Binding-site contacts:
Ligand atom C9 contacts residue MET281 of chain 1.A at 3.7 Å (hydrophobic).
Ligand atom N7 contacts residue MET281 of chain 1.A at 3.8 Å.
Ligand atom C8 contacts residue TYR261 of chain 1.A at 3.7 Å (hydrophobic).
Ligand atom C19 contacts residue PHE297 of chain 1.A at 3.8 Å (hydrophobic).
Ligand atom C25 contacts residue LEU243 of chain 1.A at 3.5 Å (hydrophobic).
Ligand atom C3 contacts residue TYR261 of chain 1.A at 3.8 Å (hydrophobic).
Ligand atom C21 contacts residue VAL246 of chain 1.A at 3.4 Å (hydrophobic).
Ligand atom C3 contacts residue VAL290 of chain 1.A at 3.7 Å (hydrophobic).
Ligand atom C23 contacts residue LEU203 of chain 1.A at 3.7 Å (hydrophobic).
Ligand atom C15 contacts residue PHE264 of chain 1.A at 3.7 Å (hydrophobic).
Ligand atom C15 contacts residue PHE297 of chain 1.A at 3.6 Å (hydrophobic).
Ligand atom C4 contacts residue MET281 of chain 1.A at 3.8 Å (hydrophobic).
Ligand atom C11 contacts residue GLY293 of chain 1.A at 3.2 Å.
Ligand atom O20 contacts residue GLN294 of chain 1.A at 3.2 Å (h-bond).
Ligand atom C16 contacts residue PHE264 of chain 1.A at 3.8 Å (hydrophobic).
Ligand atom C21 contacts residue GLN294 of chain 1.A at 3.7 Å.
Ligand atom O13 contacts residue GLN294 of chain 1.A at 3.3 Å (h-bond).
Ligand atom C11 contacts residue TYR261 of chain 1.A at 3.6 Å (hydrophobic).
Ligand atom C10 contacts residue MET281 of chain 1.A at 3.6 Å (hydrophobic).
Ligand atom C9 contacts residue GLY293 of chain 1.A at 3.7 Å.
Ligand atom C6 contacts residue MET281 of chain 1.A at 3.4 Å (hydrophobic).
Ligand atom C2 contacts residue GLU289 of chain 1.A at 3.8 Å.
Ligand atom C14 contacts residue PHE297 of chain 1.A at 3.7 Å (hydrophobic).
Ligand atom C12 contacts residue TYR261 of chain 1.A at 3.7 Å (hydrophobic).
Ligand atom C8 contacts residue MET281 of chain 1.A at 3.6 Å (hydrophobic).
Ligand atom C16 contacts residue PHE297 of chain 1.A at 3.5 Å (hydrophobic).
Ligand atom C2 contacts residue VAL290 of chain 1.A at 3.8 Å (hydrophobic).
Ligand atom C12 contacts residue MET281 of chain 1.A at 3.5 Å (hydrophobic).
Ligand atom C17 contacts residue PHE297 of chain 1.A at 3.5 Å (hydrophobic).
Ligand atom C2 contacts residue LYS286 of chain 1.A at 3.5 Å.
Ligand atom C6 contacts residue PRO280 of chain 1.A at 3.6 Å (hydrophobic).
Ligand atom C8 contacts residue GLY293 of chain 1.A at 3.5 Å.
Ligand atom C1 contacts residue MET281 of chain 1.A at 3.8 Å (hydrophobic).
Ligand atom C1 contacts residue PRO280 of chain 1.A at 3.4 Å (hydrophobic).
Ligand atom N7 contacts residue GLY293 of chain 1.A at 3.5 Å.
Ligand atom C4 contacts residue GLY293 of chain 1.A at 3.7 Å.
Ligand atom C18 contacts residue PHE297 of chain 1.A at 3.5 Å (hydrophobic).
Ligand atom N22 contacts residue PHE264 of chain 1.A at 3.7 Å.
Ligand atom N7 contacts residue TYR261 of chain 1.A at 2.9 Å (h-bond).
Ligand atom C5 contacts residue MET281 of chain 1.A at 3.5 Å (hydrophobic).

This protein binds this small molecule.
Small molecule (SMILES): COc1cc2cncnc2cc1OCCc1ccc2ccccc2n1

Sequence of chain 1.A:
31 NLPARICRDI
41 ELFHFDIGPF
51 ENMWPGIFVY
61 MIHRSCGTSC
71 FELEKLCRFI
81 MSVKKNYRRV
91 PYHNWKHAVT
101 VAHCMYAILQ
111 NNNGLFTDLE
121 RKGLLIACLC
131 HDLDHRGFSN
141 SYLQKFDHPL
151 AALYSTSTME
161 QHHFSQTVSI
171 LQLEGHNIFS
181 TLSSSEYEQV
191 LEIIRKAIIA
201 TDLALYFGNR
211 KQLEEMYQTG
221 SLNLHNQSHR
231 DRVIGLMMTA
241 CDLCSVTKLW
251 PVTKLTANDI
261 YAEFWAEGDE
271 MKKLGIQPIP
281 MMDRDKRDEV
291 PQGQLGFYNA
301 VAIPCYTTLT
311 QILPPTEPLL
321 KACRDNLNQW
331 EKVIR